Sequence of chain 2.A:
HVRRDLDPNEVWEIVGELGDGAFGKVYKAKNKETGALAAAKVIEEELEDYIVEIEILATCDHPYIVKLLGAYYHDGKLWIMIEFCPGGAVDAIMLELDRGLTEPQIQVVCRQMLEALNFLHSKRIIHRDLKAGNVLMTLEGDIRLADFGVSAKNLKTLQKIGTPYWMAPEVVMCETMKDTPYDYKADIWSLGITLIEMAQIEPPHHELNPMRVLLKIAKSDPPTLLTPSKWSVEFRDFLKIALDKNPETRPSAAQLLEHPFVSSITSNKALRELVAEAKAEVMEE

Binding-site contacts:
Ligand atom N3 contacts residue CYS98 of chain 2.A at 3.8 Å.
Ligand atom C23 contacts residue CYS98 of chain 2.A at 3.6 Å (hydrophobic).
Ligand atom C22 contacts residue GLY101 of chain 2.A at 3.8 Å.
Ligand atom C12 contacts residue ALA48 of chain 2.A at 3.7 Å (hydrophobic).
Ligand atom C12 contacts residue LEU149 of chain 2.A at 3.3 Å (hydrophobic).
Ligand atom O4 contacts residue ALA102 of chain 2.A at 3.0 Å (h-bond).
Ligand atom S1 contacts residue ASP160 of chain 2.A at 3.7 Å.
Ligand atom O1 contacts residue ASP160 of chain 2.A at 3.4 Å.
Ligand atom C11 contacts residue ILE95 of chain 2.A at 3.7 Å (hydrophobic).
Ligand atom C13 contacts residue GLU96 of chain 2.A at 3.6 Å.
Ligand atom C19 contacts residue GLY101 of chain 2.A at 3.8 Å.
Ligand atom C25 contacts residue LEU27 of chain 2.A at 3.7 Å (hydrophobic).
Ligand atom C20 contacts residue GLY101 of chain 2.A at 3.7 Å.
Ligand atom C15 contacts residue LEU149 of chain 2.A at 3.9 Å (hydrophobic).
Ligand atom N2 contacts residue ALA48 of chain 2.A at 3.5 Å.
Ligand atom O3 contacts residue PHE97 of chain 2.A at 3.1 Å.
Ligand atom C11 contacts residue ALA48 of chain 2.A at 3.8 Å (hydrophobic).
Ligand atom C9 contacts residue LEU149 of chain 2.A at 3.7 Å (hydrophobic).
Ligand atom C13 contacts residue LEU149 of chain 2.A at 3.6 Å (hydrophobic).
Ligand atom N2 contacts residue GLU96 of chain 2.A at 2.9 Å (salt-bridge).
Ligand atom C2 contacts residue ILE95 of chain 2.A at 3.5 Å (hydrophobic).
Ligand atom C14 contacts residue LEU149 of chain 2.A at 3.5 Å (hydrophobic).
Ligand atom C4 contacts residue ILE93 of chain 2.A at 3.6 Å (hydrophobic).
Ligand atom O2 contacts residue ASP160 of chain 2.A at 2.8 Å (salt-bridge).
Ligand atom C13 contacts residue ALA48 of chain 2.A at 3.4 Å (hydrophobic).
Ligand atom N2 contacts residue PHE97 of chain 2.A at 3.8 Å.
Ligand atom N2 contacts residue CYS98 of chain 2.A at 3.7 Å.
Ligand atom CL1 contacts residue ILE93 of chain 2.A at 3.8 Å.
Ligand atom O2 contacts residue ALA159 of chain 2.A at 3.8 Å.
Ligand atom O3 contacts residue CYS98 of chain 2.A at 2.9 Å (h-bond).
Ligand atom C1 contacts residue ILE95 of chain 2.A at 3.8 Å (hydrophobic).
Ligand atom C5 contacts residue ILE95 of chain 2.A at 3.6 Å (hydrophobic).
Ligand atom O4 contacts residue ALA105 of chain 2.A at 3.7 Å.
Ligand atom CL1 contacts residue GLU66 of chain 2.A at 3.3 Å.
Ligand atom C4 contacts residue ILE95 of chain 2.A at 3.4 Å (hydrophobic).
Ligand atom C23 contacts residue GLY101 of chain 2.A at 3.6 Å.
Ligand atom O4 contacts residue GLY101 of chain 2.A at 3.4 Å.
Ligand atom C15 contacts residue ALA48 of chain 2.A at 3.8 Å (hydrophobic).
Ligand atom C15 contacts residue CYS98 of chain 2.A at 3.6 Å (hydrophobic).
Ligand atom C11 contacts residue GLU96 of chain 2.A at 3.6 Å.

The small molecule below binds the protein below.
Small molecule (SMILES): Cc1[nH]c(/C=C2\C(=O)Nc3ccc(S(=O)(=O)N(C)c4cccc(Cl)c4)cc32)c(C)c1C(=O)N1CCN(C)CC1